Binding-site contacts:
Ligand atom C15 contacts residue ALA139 of chain 1.A at 3.6 Å (hydrophobic).
Ligand atom C11 contacts residue GLN71 of chain 1.A at 4.0 Å.
Ligand atom C14 contacts residue HIS168 of chain 1.A at 3.8 Å.
Ligand atom PT1 contacts residue CYS144 of chain 1.A at 2.4 Å.
Ligand atom N2 contacts residue GLN71 of chain 1.A at 3.9 Å.
Ligand atom N1 contacts residue PHE142 of chain 1.A at 4.1 Å.
Ligand atom C2 contacts residue PHE10 of chain 1.A at 3.4 Å (hydrophobic).
Ligand atom PT1 contacts residue PHE142 of chain 1.A at 4.1 Å.
Ligand atom C15 contacts residue CYS144 of chain 1.A at 3.8 Å (hydrophobic).
Ligand atom C14 contacts residue GLY140 of chain 1.A at 3.9 Å.
Ligand atom N2 contacts residue PHE142 of chain 1.A at 3.7 Å.
Ligand atom C4 contacts residue PHE142 of chain 1.A at 4.2 Å (hydrophobic).
Ligand atom C3 contacts residue THR45 of chain 1.A at 2.9 Å.
Ligand atom C2 contacts residue ASN19 of chain 1.A at 3.6 Å.
Ligand atom C5 contacts residue PHE142 of chain 1.A at 3.8 Å (hydrophobic).
Ligand atom C7 contacts residue PHE13 of chain 1.A at 3.8 Å (hydrophobic).
Ligand atom C15 contacts residue GLN71 of chain 1.A at 4.2 Å.
Ligand atom N3 contacts residue CYS144 of chain 1.A at 3.7 Å.
Ligand atom C4 contacts residue THR45 of chain 1.A at 3.7 Å.
Ligand atom C1 contacts residue PHE10 of chain 1.A at 3.7 Å (hydrophobic).
Ligand atom C3 contacts residue ASN19 of chain 1.A at 3.6 Å.
Ligand atom PT1 contacts residue GLN71 of chain 1.A at 3.5 Å.
Ligand atom C3 contacts residue PHE10 of chain 1.A at 4.3 Å (hydrophobic).
Ligand atom C4 contacts residue PHE13 of chain 1.A at 2.8 Å (hydrophobic).
Ligand atom C1 contacts residue CYS144 of chain 1.A at 3.2 Å (hydrophobic).
Ligand atom C2 contacts residue ASP11 of chain 1.A at 4.1 Å.
Ligand atom C1 contacts residue THR45 of chain 1.A at 4.0 Å.
Ligand atom C5 contacts residue PHE13 of chain 1.A at 4.0 Å (hydrophobic).
Ligand atom C3 contacts residue ASP11 of chain 1.A at 3.8 Å.
Ligand atom C6 contacts residue PHE142 of chain 1.A at 3.8 Å (hydrophobic).
Ligand atom C10 contacts residue PHE142 of chain 1.A at 4.2 Å (hydrophobic).
Ligand atom N3 contacts residue GLN71 of chain 1.A at 3.6 Å.
Ligand atom C14 contacts residue ALA139 of chain 1.A at 3.3 Å (hydrophobic).
Ligand atom N1 contacts residue CYS144 of chain 1.A at 3.2 Å (h-bond).
Ligand atom C15 contacts residue HIS168 of chain 1.A at 3.1 Å.
Ligand atom C7 contacts residue PHE142 of chain 1.A at 4.1 Å (hydrophobic).
Ligand atom C3 contacts residue PHE13 of chain 1.A at 3.1 Å (hydrophobic).
Ligand atom C2 contacts residue THR45 of chain 1.A at 2.9 Å.
Ligand atom N3 contacts residue HIS168 of chain 1.A at 4.0 Å.
Ligand atom C10 contacts residue GLN71 of chain 1.A at 4.2 Å.

This small molecule binds to this protein.
Small molecule (SMILES): Cl[Pt+]12<-n3ccccc3-c3cccc(-c4ccccn->14)n->23

Sequence of chain 1.A:
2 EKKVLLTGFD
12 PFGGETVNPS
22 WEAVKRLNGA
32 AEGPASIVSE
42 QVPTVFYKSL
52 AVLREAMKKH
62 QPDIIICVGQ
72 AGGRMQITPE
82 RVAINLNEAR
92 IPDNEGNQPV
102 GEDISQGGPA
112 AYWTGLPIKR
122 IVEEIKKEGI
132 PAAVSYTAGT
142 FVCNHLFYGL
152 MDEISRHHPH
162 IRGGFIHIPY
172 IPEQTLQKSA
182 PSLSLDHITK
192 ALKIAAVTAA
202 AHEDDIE